The protein below binds the small molecule below.
Small molecule (SMILES): CC(=O)N[C@H]1[C@H](O[C@H]2[C@H](O)[C@@H](NC(C)=O)CO[C@@H]2CO)O[C@H](CO)[C@@H](O[C@@H]2O[C@H](CO[C@H]3O[C@H](CO[C@H]4O[C@H](CO)[C@@H](O)[C@H](O)[C@@H]4O)[C@@H](O)[C@H](O)[C@@H]3O)[C@@H](O)[C@H](O)[C@@H]2O)[C@@H]1O

Sequence of chain 3.A:
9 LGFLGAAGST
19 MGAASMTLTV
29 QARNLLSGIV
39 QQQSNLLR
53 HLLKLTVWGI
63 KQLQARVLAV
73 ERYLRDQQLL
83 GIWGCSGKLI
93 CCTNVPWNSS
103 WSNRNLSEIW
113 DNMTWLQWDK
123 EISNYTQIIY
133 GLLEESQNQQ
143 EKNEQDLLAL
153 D

Binding-site contacts:
Ligand atom C1 contacts residue ASN126 of chain 3.A at 1.4 Å.
Ligand atom O7 contacts residue ASN126 of chain 3.A at 3.0 Å (h-bond).
Ligand atom C2 contacts residue ASN126 of chain 3.A at 2.5 Å.
Ligand atom N2 contacts residue ASN126 of chain 3.A at 2.9 Å (h-bond).
Ligand atom C4 contacts residue ASN126 of chain 3.A at 4.2 Å.
Ligand atom C3 contacts residue ASN126 of chain 3.A at 3.8 Å.
Ligand atom O5 contacts residue ASN126 of chain 3.A at 2.4 Å (h-bond).
Ligand atom C7 contacts residue ASN126 of chain 3.A at 3.2 Å.
Ligand atom C8 contacts residue LYS122 of chain 3.A at 4.1 Å.
Ligand atom C5 contacts residue ASN126 of chain 3.A at 3.6 Å.